Sequence of chain 6.F:
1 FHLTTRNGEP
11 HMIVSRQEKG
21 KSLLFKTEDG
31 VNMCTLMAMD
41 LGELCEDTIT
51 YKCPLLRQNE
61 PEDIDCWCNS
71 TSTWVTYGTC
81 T

This small molecule binds to this protein.
Small molecule (SMILES): OC[C@H]1O[C@@H](O)[C@@H](O)[C@@H](O)[C@@H]1O

Binding-site contacts:
Ligand atom O2 contacts residue NAG1 of chain 6.Z at 3.4 Å (h-bond).
Ligand atom C3 contacts residue BMA1 of chain 6.BA at 2.5 Å.
Ligand atom C4 contacts residue BMA1 of chain 6.BA at 3.6 Å.
Ligand atom O2 contacts residue HIS2 of chain 6.F at 3.4 Å (h-bond).
Ligand atom O2 contacts residue BMA1 of chain 6.BA at 3.0 Å (h-bond).
Ligand atom O3 contacts residue BMA1 of chain 6.BA at 1.1 Å.
Ligand atom O6 contacts residue NAG1 of chain 6.Z at 4.5 Å.
Ligand atom C2 contacts residue HIS2 of chain 6.F at 4.5 Å.
Ligand atom C2 contacts residue NAG1 of chain 6.Z at 2.9 Å.
Ligand atom C3 contacts residue NAG1 of chain 6.Z at 4.1 Å.
Ligand atom C5 contacts residue NAG1 of chain 6.Z at 3.8 Å.
Ligand atom O4 contacts residue BMA1 of chain 6.BA at 4.0 Å.
Ligand atom C2 contacts residue BMA1 of chain 6.BA at 3.2 Å.
Ligand atom C1 contacts residue NAG1 of chain 6.Z at 1.7 Å.
Ligand atom O5 contacts residue NAG1 of chain 6.Z at 2.5 Å (h-bond).